This protein binds this small molecule.
Small molecule (SMILES): CC(=O)N[C@@H]1[C@@H](O)[C@H](O)[C@@H](CO)O[C@H]1O

Sequence of chain 1.A:
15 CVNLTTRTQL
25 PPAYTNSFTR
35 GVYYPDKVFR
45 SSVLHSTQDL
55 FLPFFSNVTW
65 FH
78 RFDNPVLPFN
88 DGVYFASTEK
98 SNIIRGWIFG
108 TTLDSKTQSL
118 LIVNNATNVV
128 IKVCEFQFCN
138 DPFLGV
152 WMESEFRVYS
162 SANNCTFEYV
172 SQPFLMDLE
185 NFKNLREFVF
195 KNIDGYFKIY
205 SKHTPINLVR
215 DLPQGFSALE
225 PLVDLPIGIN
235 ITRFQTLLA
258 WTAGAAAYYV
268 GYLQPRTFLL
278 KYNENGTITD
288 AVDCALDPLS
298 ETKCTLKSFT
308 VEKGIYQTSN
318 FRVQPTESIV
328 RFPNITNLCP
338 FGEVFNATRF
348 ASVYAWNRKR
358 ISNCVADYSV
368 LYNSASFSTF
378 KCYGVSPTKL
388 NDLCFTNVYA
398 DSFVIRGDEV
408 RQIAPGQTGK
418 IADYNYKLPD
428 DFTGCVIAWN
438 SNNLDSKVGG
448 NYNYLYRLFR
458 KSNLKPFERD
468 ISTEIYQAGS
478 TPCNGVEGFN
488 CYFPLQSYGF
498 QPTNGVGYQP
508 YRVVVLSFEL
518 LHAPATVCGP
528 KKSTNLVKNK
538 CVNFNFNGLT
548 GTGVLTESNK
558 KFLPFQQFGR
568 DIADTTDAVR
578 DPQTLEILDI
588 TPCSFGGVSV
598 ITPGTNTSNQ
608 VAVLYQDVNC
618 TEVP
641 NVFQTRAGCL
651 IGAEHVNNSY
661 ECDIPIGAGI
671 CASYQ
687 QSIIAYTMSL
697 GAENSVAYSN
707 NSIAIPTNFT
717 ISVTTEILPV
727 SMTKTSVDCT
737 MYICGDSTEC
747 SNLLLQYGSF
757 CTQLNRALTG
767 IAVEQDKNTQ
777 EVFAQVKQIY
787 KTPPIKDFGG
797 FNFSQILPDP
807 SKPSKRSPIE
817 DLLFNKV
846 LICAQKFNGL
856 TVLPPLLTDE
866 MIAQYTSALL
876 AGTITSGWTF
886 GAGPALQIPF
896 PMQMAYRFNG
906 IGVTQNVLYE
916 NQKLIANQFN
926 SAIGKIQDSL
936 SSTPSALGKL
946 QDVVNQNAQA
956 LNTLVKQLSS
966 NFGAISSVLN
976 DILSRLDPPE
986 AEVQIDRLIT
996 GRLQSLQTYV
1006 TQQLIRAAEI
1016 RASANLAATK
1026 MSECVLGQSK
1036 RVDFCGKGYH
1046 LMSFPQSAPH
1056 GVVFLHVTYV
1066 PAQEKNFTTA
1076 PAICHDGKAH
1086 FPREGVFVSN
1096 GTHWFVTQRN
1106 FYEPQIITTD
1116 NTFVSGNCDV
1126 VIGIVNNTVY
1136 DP

Binding-site contacts:
Ligand atom C2 contacts residue ASN616 of chain 1.A at 2.1 Å.
Ligand atom O7 contacts residue ASN616 of chain 1.A at 3.8 Å.
Ligand atom C7 contacts residue ASN616 of chain 1.A at 3.4 Å.
Ligand atom N2 contacts residue THR618 of chain 1.A at 4.4 Å.
Ligand atom C1 contacts residue ASN616 of chain 1.A at 1.4 Å.
Ligand atom C3 contacts residue ASN616 of chain 1.A at 3.6 Å.
Ligand atom C5 contacts residue ASN616 of chain 1.A at 3.7 Å.
Ligand atom C8 contacts residue ASN616 of chain 1.A at 4.4 Å.
Ligand atom O3 contacts residue ASN616 of chain 1.A at 4.5 Å.
Ligand atom C8 contacts residue THR618 of chain 1.A at 3.9 Å.
Ligand atom N2 contacts residue ASN616 of chain 1.A at 2.6 Å (h-bond).
Ligand atom C4 contacts residue ASN616 of chain 1.A at 4.1 Å.
Ligand atom O5 contacts residue ASN616 of chain 1.A at 2.4 Å (h-bond).